Sequence of chain 1.A:
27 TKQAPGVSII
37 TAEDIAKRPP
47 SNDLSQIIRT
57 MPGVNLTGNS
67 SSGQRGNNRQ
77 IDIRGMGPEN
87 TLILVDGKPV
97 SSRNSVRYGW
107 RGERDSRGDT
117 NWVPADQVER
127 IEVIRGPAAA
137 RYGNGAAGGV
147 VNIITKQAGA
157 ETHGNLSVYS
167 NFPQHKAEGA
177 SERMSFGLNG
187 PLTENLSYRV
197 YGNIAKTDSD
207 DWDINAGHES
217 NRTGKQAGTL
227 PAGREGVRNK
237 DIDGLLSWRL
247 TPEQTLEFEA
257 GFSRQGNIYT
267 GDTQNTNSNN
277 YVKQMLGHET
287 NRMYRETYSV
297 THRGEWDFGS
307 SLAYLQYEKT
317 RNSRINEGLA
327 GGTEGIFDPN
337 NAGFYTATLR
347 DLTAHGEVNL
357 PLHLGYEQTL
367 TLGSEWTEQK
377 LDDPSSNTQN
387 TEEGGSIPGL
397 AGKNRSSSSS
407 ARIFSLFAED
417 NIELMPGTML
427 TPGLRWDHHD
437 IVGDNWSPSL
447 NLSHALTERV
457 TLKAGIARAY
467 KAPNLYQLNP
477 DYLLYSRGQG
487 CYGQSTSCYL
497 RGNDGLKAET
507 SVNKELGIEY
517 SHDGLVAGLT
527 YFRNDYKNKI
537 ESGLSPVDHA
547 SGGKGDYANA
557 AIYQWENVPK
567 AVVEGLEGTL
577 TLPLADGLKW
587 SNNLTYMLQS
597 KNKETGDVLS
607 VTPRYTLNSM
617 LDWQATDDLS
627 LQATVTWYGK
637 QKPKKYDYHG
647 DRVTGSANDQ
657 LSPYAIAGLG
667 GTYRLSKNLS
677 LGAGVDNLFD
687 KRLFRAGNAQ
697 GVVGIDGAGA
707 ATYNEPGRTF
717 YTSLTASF

Binding-site contacts:
Ligand atom C21 contacts residue ARG483 of chain 1.A at 3.1 Å.
Ligand atom C15 contacts residue GLY327 of chain 1.A at 3.3 Å.
Ligand atom O7 contacts residue FE1 of chain 1.D at 2.0 Å.
Ligand atom C10 contacts residue GLY328 of chain 1.A at 3.5 Å.
Ligand atom C7 contacts residue GLY328 of chain 1.A at 3.4 Å.
Ligand atom O6 contacts residue FE1 of chain 1.D at 2.0 Å.
Ligand atom C15 contacts residue FE1 of chain 1.D at 2.9 Å.
Ligand atom O4 contacts residue GLN485 of chain 1.A at 3.1 Å (h-bond).
Ligand atom C23 contacts residue FE1 of chain 1.D at 2.7 Å.
Ligand atom O6 contacts residue SER482 of chain 1.A at 3.4 Å.
Ligand atom O2 contacts residue ASN271 of chain 1.A at 3.3 Å.
Ligand atom O4 contacts residue GLY328 of chain 1.A at 3.3 Å (h-bond).
Ligand atom C11 contacts residue GLY328 of chain 1.A at 3.4 Å.
Ligand atom O6 contacts residue GLY327 of chain 1.A at 3.2 Å.
Ligand atom C15 contacts residue GLN485 of chain 1.A at 3.5 Å.
Ligand atom O7 contacts residue EDO1 of chain 1.C at 3.0 Å (h-bond).
Ligand atom C20 contacts residue ARG483 of chain 1.A at 3.4 Å.
Ligand atom O6 contacts residue ARG483 of chain 1.A at 3.0 Å (salt-bridge).
Ligand atom O6 contacts residue EDO1 of chain 1.C at 3.1 Å (h-bond).
Ligand atom C16 contacts residue FE1 of chain 1.D at 2.9 Å.
Ligand atom C22 contacts residue GLY327 of chain 1.A at 3.4 Å.
Ligand atom C15 contacts residue GLY328 of chain 1.A at 3.5 Å.
Ligand atom O3 contacts residue SER482 of chain 1.A at 2.8 Å (h-bond).
Ligand atom O3 contacts residue GLY327 of chain 1.A at 3.3 Å.
Ligand atom O4 contacts residue FE1 of chain 1.D at 2.1 Å.
Ligand atom C19 contacts residue ARG483 of chain 1.A at 3.4 Å.
Ligand atom C18 contacts residue ARG483 of chain 1.A at 3.5 Å.
Ligand atom C17 contacts residue THR329 of chain 1.A at 3.3 Å.
Ligand atom O5 contacts residue THR329 of chain 1.A at 3.1 Å.
Ligand atom C16 contacts residue GLY328 of chain 1.A at 3.1 Å.
Ligand atom O3 contacts residue EDO1 of chain 1.C at 2.6 Å (h-bond).
Ligand atom C14 contacts residue GLY327 of chain 1.A at 3.5 Å.
Ligand atom O7 contacts residue GLY328 of chain 1.A at 3.0 Å (h-bond).
Ligand atom O3 contacts residue FE1 of chain 1.D at 2.2 Å.
Ligand atom O2 contacts residue VAL698 of chain 1.A at 3.4 Å.
Ligand atom C16 contacts residue GLY327 of chain 1.A at 3.5 Å.
Ligand atom C1 contacts residue LYS221 of chain 1.A at 3.2 Å.
Ligand atom C22 contacts residue FE1 of chain 1.D at 2.7 Å.
Ligand atom O4 contacts residue EDO1 of chain 1.C at 3.4 Å (h-bond).
Ligand atom O3 contacts residue GLN485 of chain 1.A at 3.4 Å.

This small molecule binds to this protein.
Small molecule (SMILES): C#CCNC(=O)[C@H](CCCCNC(=O)c1cccc(O)c1O)NC(=O)c1cccc(O)c1O